The small molecule below binds the protein below.
Small molecule (SMILES): C[C@H](O)[C@H](O)[C@@H](O)[C@@H](O)C=O

Binding-site contacts:
Ligand atom C6 contacts residue TRP104 of chain 1.D at 4.0 Å (hydrophobic).
Ligand atom C2 contacts residue ASP327 of chain 1.D at 3.7 Å.
Ligand atom O2 contacts residue HIS257 of chain 1.D at 3.1 Å.
Ligand atom C5 contacts residue HIS101 of chain 1.D at 3.7 Å.
Ligand atom O2 contacts residue ZN1 of chain 1.P at 2.3 Å.
Ligand atom C5 contacts residue TRP57 of chain 1.D at 4.0 Å (hydrophobic).
Ligand atom O3 contacts residue GLU219 of chain 1.D at 2.8 Å (salt-bridge).
Ligand atom O3 contacts residue HIS281 of chain 1.D at 3.4 Å.
Ligand atom C2 contacts residue TRP179 of chain 1.D at 3.7 Å (hydrophobic).
Ligand atom C2 contacts residue GLU219 of chain 1.D at 3.7 Å.
Ligand atom O2 contacts residue GLU219 of chain 1.D at 3.4 Å (salt-bridge).
Ligand atom O1 contacts residue LYS221 of chain 1.D at 2.7 Å (salt-bridge).
Ligand atom C3 contacts residue GLU219 of chain 1.D at 3.6 Å.
Ligand atom O1 contacts residue PHE66 of chain 1.C at 3.4 Å.
Ligand atom C1 contacts residue ZN1 of chain 1.P at 2.8 Å.
Ligand atom O3 contacts residue ZN1 of chain 1.O at 2.6 Å.
Ligand atom O3 contacts residue ASP327 of chain 1.D at 3.0 Å (salt-bridge).
Ligand atom C1 contacts residue TRP179 of chain 1.D at 3.4 Å (hydrophobic).
Ligand atom C1 contacts residue LYS221 of chain 1.D at 3.8 Å.
Ligand atom C4 contacts residue ASP327 of chain 1.D at 3.7 Å.
Ligand atom C1 contacts residue HIS257 of chain 1.D at 3.9 Å.
Ligand atom O2 contacts residue ASP327 of chain 1.D at 2.6 Å (salt-bridge).
Ligand atom O5 contacts residue HIS101 of chain 1.D at 2.9 Å (h-bond).
Ligand atom C2 contacts residue HIS257 of chain 1.D at 3.3 Å.
Ligand atom O1 contacts residue ASP289 of chain 1.D at 3.2 Å (salt-bridge).
Ligand atom O1 contacts residue TRP179 of chain 1.D at 3.7 Å.
Ligand atom O1 contacts residue ZN1 of chain 1.P at 2.1 Å.
Ligand atom O2 contacts residue ASP254 of chain 1.D at 3.2 Å (salt-bridge).
Ligand atom C6 contacts residue HIS101 of chain 1.D at 3.4 Å.
Ligand atom O4 contacts residue ASP327 of chain 1.D at 2.9 Å (salt-bridge).
Ligand atom C3 contacts residue ZN1 of chain 1.O at 3.5 Å.
Ligand atom C2 contacts residue ZN1 of chain 1.O at 3.2 Å.
Ligand atom C1 contacts residue PHE66 of chain 1.C at 3.7 Å (hydrophobic).
Ligand atom C6 contacts residue TRP57 of chain 1.D at 3.5 Å (hydrophobic).
Ligand atom C4 contacts residue TRP179 of chain 1.D at 4.0 Å (hydrophobic).
Ligand atom C3 contacts residue TRP179 of chain 1.D at 3.6 Å (hydrophobic).
Ligand atom O2 contacts residue ZN1 of chain 1.O at 2.4 Å.
Ligand atom O1 contacts residue HIS257 of chain 1.D at 3.4 Å (h-bond).
Ligand atom C2 contacts residue ZN1 of chain 1.P at 3.0 Å.
Ligand atom C3 contacts residue ASP327 of chain 1.D at 3.6 Å.

Sequence of chain 1.D:
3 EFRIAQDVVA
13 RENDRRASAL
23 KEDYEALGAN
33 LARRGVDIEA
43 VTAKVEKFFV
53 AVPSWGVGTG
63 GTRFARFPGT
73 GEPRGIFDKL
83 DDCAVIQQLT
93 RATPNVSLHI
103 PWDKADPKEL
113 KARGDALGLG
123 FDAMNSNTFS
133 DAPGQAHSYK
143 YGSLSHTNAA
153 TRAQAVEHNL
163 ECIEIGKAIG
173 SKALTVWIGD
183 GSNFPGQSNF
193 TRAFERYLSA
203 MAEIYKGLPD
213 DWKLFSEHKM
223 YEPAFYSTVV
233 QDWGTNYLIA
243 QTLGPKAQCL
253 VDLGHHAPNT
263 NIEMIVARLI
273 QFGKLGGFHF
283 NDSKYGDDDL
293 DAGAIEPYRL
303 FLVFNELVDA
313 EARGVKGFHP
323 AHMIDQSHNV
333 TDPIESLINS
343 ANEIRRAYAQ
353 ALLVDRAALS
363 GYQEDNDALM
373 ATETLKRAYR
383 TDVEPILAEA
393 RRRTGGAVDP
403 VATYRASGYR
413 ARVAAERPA

Sequence of chain 1.C:
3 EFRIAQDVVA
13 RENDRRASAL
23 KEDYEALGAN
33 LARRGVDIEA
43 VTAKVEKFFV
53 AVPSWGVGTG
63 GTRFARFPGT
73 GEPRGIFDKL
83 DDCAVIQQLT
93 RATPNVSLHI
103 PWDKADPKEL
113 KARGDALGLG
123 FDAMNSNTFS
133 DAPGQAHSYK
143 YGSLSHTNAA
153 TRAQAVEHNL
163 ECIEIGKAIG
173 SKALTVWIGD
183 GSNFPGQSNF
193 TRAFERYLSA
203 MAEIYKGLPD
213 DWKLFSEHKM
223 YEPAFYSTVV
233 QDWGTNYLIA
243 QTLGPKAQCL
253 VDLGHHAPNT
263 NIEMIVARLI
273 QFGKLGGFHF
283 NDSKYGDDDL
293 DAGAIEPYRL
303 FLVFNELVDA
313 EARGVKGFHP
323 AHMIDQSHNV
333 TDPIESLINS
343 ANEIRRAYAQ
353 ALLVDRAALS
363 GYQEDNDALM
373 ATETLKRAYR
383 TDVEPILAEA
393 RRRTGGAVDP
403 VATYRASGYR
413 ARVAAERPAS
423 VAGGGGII